A protein and the small-molecule ligand that binds it are described below.
Small molecule (SMILES): CC(=O)N[C@H]1[C@H](O[C@H]2[C@H](O)[C@@H](NC(C)=O)CO[C@@H]2CO)O[C@H](CO)[C@@H](O[C@@H]2O[C@H](CO)[C@@H](O)[C@H](O)[C@@H]2O)[C@@H]1O

Binding-site contacts:
Ligand atom N2 contacts residue ASN282 of chain 1.A at 3.0 Å (h-bond).
Ligand atom O5 contacts residue ASN282 of chain 1.A at 2.4 Å (h-bond).
Ligand atom C8 contacts residue GLU281 of chain 1.A at 3.4 Å.
Ligand atom C5 contacts residue ASN282 of chain 1.A at 3.7 Å.
Ligand atom C2 contacts residue ASN282 of chain 1.A at 2.5 Å.
Ligand atom C7 contacts residue GLU281 of chain 1.A at 3.8 Å.
Ligand atom N2 contacts residue GLU281 of chain 1.A at 3.1 Å (salt-bridge).
Ligand atom C1 contacts residue GLU281 of chain 1.A at 4.3 Å.
Ligand atom C2 contacts residue GLU281 of chain 1.A at 4.2 Å.
Ligand atom C3 contacts residue ASN282 of chain 1.A at 3.8 Å.
Ligand atom C7 contacts residue ASN282 of chain 1.A at 4.0 Å.
Ligand atom C1 contacts residue ASN282 of chain 1.A at 1.4 Å.
Ligand atom C4 contacts residue ASN282 of chain 1.A at 4.3 Å.

Sequence of chain 1.A:
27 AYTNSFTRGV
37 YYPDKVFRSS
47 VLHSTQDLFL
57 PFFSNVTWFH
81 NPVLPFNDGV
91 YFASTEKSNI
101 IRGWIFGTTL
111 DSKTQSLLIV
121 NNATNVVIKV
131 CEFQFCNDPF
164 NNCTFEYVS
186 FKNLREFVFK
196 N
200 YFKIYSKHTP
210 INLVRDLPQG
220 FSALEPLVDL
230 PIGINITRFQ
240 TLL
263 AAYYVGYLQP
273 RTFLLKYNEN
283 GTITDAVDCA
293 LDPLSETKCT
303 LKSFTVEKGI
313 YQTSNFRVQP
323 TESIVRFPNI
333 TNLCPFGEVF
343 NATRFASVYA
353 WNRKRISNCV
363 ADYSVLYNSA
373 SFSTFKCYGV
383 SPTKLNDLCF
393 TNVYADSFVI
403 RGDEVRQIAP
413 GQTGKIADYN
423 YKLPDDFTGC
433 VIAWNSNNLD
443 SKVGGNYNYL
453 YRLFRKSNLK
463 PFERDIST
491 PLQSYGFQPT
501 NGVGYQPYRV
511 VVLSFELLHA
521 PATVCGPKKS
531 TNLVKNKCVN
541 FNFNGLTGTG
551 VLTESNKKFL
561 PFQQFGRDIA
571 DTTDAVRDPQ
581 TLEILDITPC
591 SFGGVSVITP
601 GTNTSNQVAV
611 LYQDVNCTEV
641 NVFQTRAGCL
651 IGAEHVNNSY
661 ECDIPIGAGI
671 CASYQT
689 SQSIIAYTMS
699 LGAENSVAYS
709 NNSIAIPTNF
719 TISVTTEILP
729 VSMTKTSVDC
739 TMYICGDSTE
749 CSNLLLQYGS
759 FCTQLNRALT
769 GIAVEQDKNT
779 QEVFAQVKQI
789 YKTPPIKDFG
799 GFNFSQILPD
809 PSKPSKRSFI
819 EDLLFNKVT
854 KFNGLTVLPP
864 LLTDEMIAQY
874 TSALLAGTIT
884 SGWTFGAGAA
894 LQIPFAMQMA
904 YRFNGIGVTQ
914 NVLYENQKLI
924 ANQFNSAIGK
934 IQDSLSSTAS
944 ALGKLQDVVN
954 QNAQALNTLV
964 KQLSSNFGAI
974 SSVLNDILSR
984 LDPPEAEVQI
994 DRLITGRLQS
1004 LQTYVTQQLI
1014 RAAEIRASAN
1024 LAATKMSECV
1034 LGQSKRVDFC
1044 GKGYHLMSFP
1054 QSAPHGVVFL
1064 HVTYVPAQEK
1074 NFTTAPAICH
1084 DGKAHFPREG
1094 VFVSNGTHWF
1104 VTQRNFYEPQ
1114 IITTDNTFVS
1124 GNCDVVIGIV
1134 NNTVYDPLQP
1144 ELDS